Binding-site contacts:
Ligand atom C1 contacts residue THR312 of chain 1.A at 3.7 Å.
Ligand atom N2 contacts residue ASN32 of chain 1.A at 2.9 Å (h-bond).
Ligand atom C5 contacts residue ASP285 of chain 1.A at 4.5 Å.
Ligand atom O6 contacts residue LEU52 of chain 1.B at 3.4 Å.
Ligand atom C7 contacts residue ASN32 of chain 1.A at 3.4 Å.
Ligand atom C3 contacts residue ASN32 of chain 1.A at 3.8 Å.
Ligand atom C5 contacts residue ASN32 of chain 1.A at 3.6 Å.
Ligand atom C1 contacts residue ASN32 of chain 1.A at 1.5 Å.
Ligand atom C8 contacts residue ASN32 of chain 1.A at 4.5 Å.
Ligand atom O4 contacts residue ILE56 of chain 1.B at 3.7 Å.
Ligand atom C6 contacts residue ASP285 of chain 1.A at 3.9 Å.
Ligand atom C4 contacts residue ASP285 of chain 1.A at 3.8 Å.
Ligand atom C8 contacts residue THR34 of chain 1.A at 3.9 Å.
Ligand atom C7 contacts residue THR34 of chain 1.A at 4.4 Å.
Ligand atom C4 contacts residue ASN32 of chain 1.A at 4.2 Å.
Ligand atom O7 contacts residue THR34 of chain 1.A at 4.1 Å.
Ligand atom C2 contacts residue ASN32 of chain 1.A at 2.5 Å.
Ligand atom O3 contacts residue ASP285 of chain 1.A at 4.1 Å.
Ligand atom C6 contacts residue LEU52 of chain 1.B at 3.8 Å (hydrophobic).
Ligand atom O5 contacts residue THR312 of chain 1.A at 3.1 Å (h-bond).
Ligand atom C8 contacts residue ILE56 of chain 1.B at 4.4 Å (hydrophobic).
Ligand atom C5 contacts residue THR312 of chain 1.A at 4.2 Å.
Ligand atom C6 contacts residue ILE56 of chain 1.B at 4.3 Å (hydrophobic).
Ligand atom O5 contacts residue ASN32 of chain 1.A at 2.3 Å (h-bond).
Ligand atom C6 contacts residue THR312 of chain 1.A at 4.1 Å.
Ligand atom O6 contacts residue THR312 of chain 1.A at 4.2 Å.
Ligand atom O4 contacts residue ASP285 of chain 1.A at 3.7 Å.
Ligand atom O7 contacts residue ASN32 of chain 1.A at 3.5 Å (h-bond).

The small molecule below binds the protein below.
Small molecule (SMILES): CC(=O)N[C@H]1[C@H](O[C@H]2[C@H](O)[C@@H](NC(C)=O)CO[C@@H]2CO)O[C@H](CO)[C@@H](O[C@@H]2O[C@H](CO[C@H]3O[C@H](CO)[C@@H](O)[C@H](O)[C@@H]3O)[C@@H](O)[C@H](O[C@H]3O[C@H](CO)[C@@H](O)[C@H](O)[C@@H]3O)[C@@H]2O)[C@@H]1O

Sequence of chain 1.A:
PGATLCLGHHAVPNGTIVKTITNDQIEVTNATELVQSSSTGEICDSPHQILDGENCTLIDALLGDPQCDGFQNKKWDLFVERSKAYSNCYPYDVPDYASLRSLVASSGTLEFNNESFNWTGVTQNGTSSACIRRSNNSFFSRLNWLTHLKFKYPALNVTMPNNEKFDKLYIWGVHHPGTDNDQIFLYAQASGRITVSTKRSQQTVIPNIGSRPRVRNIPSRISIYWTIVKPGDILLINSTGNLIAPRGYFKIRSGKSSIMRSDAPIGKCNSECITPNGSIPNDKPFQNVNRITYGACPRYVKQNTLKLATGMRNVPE

Sequence of chain 1.B:
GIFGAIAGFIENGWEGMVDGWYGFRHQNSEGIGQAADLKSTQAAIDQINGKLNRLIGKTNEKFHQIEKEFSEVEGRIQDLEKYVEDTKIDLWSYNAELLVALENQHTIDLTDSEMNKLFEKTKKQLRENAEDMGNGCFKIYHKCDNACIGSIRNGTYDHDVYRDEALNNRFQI